The protein below binds the small molecule below.
Small molecule (SMILES): CC[C@@H](C)S(=O)(=O)[O-]

Sequence of chain 1.E:
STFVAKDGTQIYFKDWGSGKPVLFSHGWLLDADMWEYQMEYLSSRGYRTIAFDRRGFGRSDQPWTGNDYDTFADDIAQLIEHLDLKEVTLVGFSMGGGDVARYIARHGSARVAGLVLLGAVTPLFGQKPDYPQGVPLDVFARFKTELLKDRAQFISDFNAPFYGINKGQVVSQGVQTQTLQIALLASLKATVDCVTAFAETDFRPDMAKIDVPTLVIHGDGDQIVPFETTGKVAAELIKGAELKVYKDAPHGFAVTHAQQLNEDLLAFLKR

Binding-site contacts:
Ligand atom C2 contacts residue PHE198 of chain 1.E at 4.1 Å (hydrophobic).
Ligand atom O3 contacts residue GLY27 of chain 1.E at 3.7 Å.
Ligand atom C3 contacts residue VAL121 of chain 1.E at 3.6 Å (hydrophobic).
Ligand atom C2 contacts residue TRP28 of chain 1.E at 3.6 Å (hydrophobic).
Ligand atom C4 contacts residue TRP28 of chain 1.E at 3.9 Å (hydrophobic).
Ligand atom O3 contacts residue MET95 of chain 1.E at 2.9 Å (h-bond).
Ligand atom C3 contacts residue SER94 of chain 1.E at 3.1 Å.
Ligand atom O3 contacts residue TRP28 of chain 1.E at 2.8 Å (h-bond).
Ligand atom C3 contacts residue PHE198 of chain 1.E at 3.7 Å (hydrophobic).
Ligand atom C3 contacts residue MET95 of chain 1.E at 4.0 Å (hydrophobic).
Ligand atom C4 contacts residue PHE158 of chain 1.E at 4.4 Å (hydrophobic).
Ligand atom S1 contacts residue MET95 of chain 1.E at 3.6 Å.
Ligand atom C1 contacts residue ILE224 of chain 1.E at 4.2 Å (hydrophobic).
Ligand atom O2 contacts residue HIS251 of chain 1.E at 3.5 Å (h-bond).
Ligand atom C4 contacts residue PHE198 of chain 1.E at 3.6 Å (hydrophobic).
Ligand atom C3 contacts residue VAL225 of chain 1.E at 4.5 Å (hydrophobic).
Ligand atom C1 contacts residue SER94 of chain 1.E at 2.6 Å.
Ligand atom O3 contacts residue SER94 of chain 1.E at 2.2 Å (h-bond).
Ligand atom C3 contacts residue PHE125 of chain 1.E at 4.0 Å (hydrophobic).
Ligand atom O2 contacts residue PHE162 of chain 1.E at 4.0 Å.
Ligand atom C1 contacts residue MET95 of chain 1.E at 4.5 Å (hydrophobic).
Ligand atom O2 contacts residue SER94 of chain 1.E at 2.6 Å (h-bond).
Ligand atom O2 contacts residue TRP28 of chain 1.E at 3.6 Å.
Ligand atom S1 contacts residue SER94 of chain 1.E at 1.5 Å (h-bond).
Ligand atom C2 contacts residue PHE158 of chain 1.E at 4.3 Å (hydrophobic).
Ligand atom S1 contacts residue HIS251 of chain 1.E at 3.6 Å (h-bond).
Ligand atom C4 contacts residue PHE143 of chain 1.E at 4.3 Å (hydrophobic).
Ligand atom C2 contacts residue ILE224 of chain 1.E at 3.9 Å (hydrophobic).
Ligand atom S1 contacts residue TRP28 of chain 1.E at 3.8 Å.
Ligand atom C2 contacts residue SER94 of chain 1.E at 3.9 Å.
Ligand atom C4 contacts residue ILE224 of chain 1.E at 3.7 Å (hydrophobic).
Ligand atom C1 contacts residue TRP28 of chain 1.E at 4.5 Å (hydrophobic).
Ligand atom C1 contacts residue HIS251 of chain 1.E at 4.2 Å.
Ligand atom C1 contacts residue VAL225 of chain 1.E at 4.1 Å (hydrophobic).
Ligand atom C4 contacts residue PHE125 of chain 1.E at 4.1 Å (hydrophobic).